Sequence of chain 2.A:
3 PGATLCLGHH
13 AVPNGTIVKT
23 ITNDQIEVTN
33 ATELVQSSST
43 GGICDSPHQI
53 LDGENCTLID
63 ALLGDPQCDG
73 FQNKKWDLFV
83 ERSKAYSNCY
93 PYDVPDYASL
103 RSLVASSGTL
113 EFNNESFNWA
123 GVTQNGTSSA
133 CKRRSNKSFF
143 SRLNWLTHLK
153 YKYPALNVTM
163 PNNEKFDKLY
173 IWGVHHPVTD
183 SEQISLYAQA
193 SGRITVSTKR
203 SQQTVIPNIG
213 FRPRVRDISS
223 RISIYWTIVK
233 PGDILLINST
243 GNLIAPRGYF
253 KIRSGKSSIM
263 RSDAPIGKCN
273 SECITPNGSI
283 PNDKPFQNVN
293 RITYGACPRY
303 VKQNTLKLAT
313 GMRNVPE

Binding-site contacts:
Ligand atom C7 contacts residue VAL291 of chain 2.A at 4.4 Å (hydrophobic).
Ligand atom C2 contacts residue VAL291 of chain 2.A at 3.9 Å (hydrophobic).
Ligand atom C5 contacts residue VAL291 of chain 2.A at 4.4 Å (hydrophobic).
Ligand atom N2 contacts residue ASN279 of chain 2.A at 3.0 Å (h-bond).
Ligand atom O5 contacts residue VAL291 of chain 2.A at 4.5 Å.
Ligand atom C5 contacts residue ASN279 of chain 2.A at 3.6 Å.
Ligand atom C2 contacts residue ASN279 of chain 2.A at 2.5 Å.
Ligand atom C8 contacts residue VAL291 of chain 2.A at 4.3 Å (hydrophobic).
Ligand atom C7 contacts residue ASN279 of chain 2.A at 3.3 Å.
Ligand atom C3 contacts residue ASN279 of chain 2.A at 3.8 Å.
Ligand atom C4 contacts residue ASN279 of chain 2.A at 4.2 Å.
Ligand atom C5 contacts residue ASN292 of chain 2.A at 3.7 Å.
Ligand atom N2 contacts residue VAL291 of chain 2.A at 3.5 Å (h-bond).
Ligand atom C1 contacts residue ASN279 of chain 2.A at 1.4 Å.
Ligand atom C6 contacts residue ASN292 of chain 2.A at 3.8 Å.
Ligand atom C8 contacts residue SER39 of chain 2.A at 3.4 Å.
Ligand atom O7 contacts residue ASN279 of chain 2.A at 3.1 Å (h-bond).
Ligand atom O5 contacts residue ASN279 of chain 2.A at 2.3 Å (h-bond).
Ligand atom C1 contacts residue ASN292 of chain 2.A at 4.0 Å.
Ligand atom C3 contacts residue VAL291 of chain 2.A at 4.2 Å (hydrophobic).
Ligand atom O5 contacts residue ASN292 of chain 2.A at 3.7 Å.
Ligand atom C1 contacts residue VAL291 of chain 2.A at 3.6 Å (hydrophobic).

The small molecule below binds the protein below.
Small molecule (SMILES): CC(=O)N[C@H]1[C@H](O[C@H]2[C@H](O)[C@@H](NC(C)=O)CO[C@@H]2CO)O[C@H](CO)[C@@H](O)[C@@H]1O